Binding-site contacts:
Ligand atom C12 contacts residue PRO89 of chain 2.A at 3.6 Å (hydrophobic).
Ligand atom S1 contacts residue SER241 of chain 2.A at 3.6 Å.
Ligand atom O3 contacts residue GLY236 of chain 2.A at 3.0 Å (h-bond).
Ligand atom C15 contacts residue ASP121 of chain 2.A at 3.3 Å.
Ligand atom N2 contacts residue ASP204 of chain 2.A at 2.6 Å (salt-bridge).
Ligand atom N7 contacts residue PRO89 of chain 2.A at 3.6 Å.
Ligand atom O1 contacts residue LYS240 of chain 2.A at 3.4 Å.
Ligand atom C3 contacts residue LYS240 of chain 2.A at 3.5 Å.
Ligand atom C2 contacts residue ARG274 of chain 2.A at 3.5 Å.
Ligand atom C16 contacts residue MET165 of chain 2.A at 3.6 Å (hydrophobic).
Ligand atom N5 contacts residue PHE209 of chain 2.A at 3.6 Å.
Ligand atom C13 contacts residue PRO89 of chain 2.A at 3.6 Å (hydrophobic).
Ligand atom C15 contacts residue ARG274 of chain 2.A at 3.2 Å.
Ligand atom C16 contacts residue ASP204 of chain 2.A at 3.7 Å.
Ligand atom N8 contacts residue ARG274 of chain 2.A at 3.4 Å (salt-bridge).
Ligand atom N4 contacts residue LYS240 of chain 2.A at 2.9 Å (salt-bridge).
Ligand atom C13 contacts residue GLY208 of chain 2.A at 3.6 Å.
Ligand atom C11 contacts residue PRO89 of chain 2.A at 3.6 Å (hydrophobic).
Ligand atom N2 contacts residue MET165 of chain 2.A at 3.5 Å (h-bond).
Ligand atom N1 contacts residue ASN140 of chain 2.A at 3.0 Å (h-bond).
Ligand atom N4 contacts residue PHE209 of chain 2.A at 3.6 Å.
Ligand atom N8 contacts residue ASP121 of chain 2.A at 3.0 Å (salt-bridge).
Ligand atom C4 contacts residue ARG274 of chain 2.A at 3.6 Å.
Ligand atom C1 contacts residue ASP204 of chain 2.A at 3.1 Å.
Ligand atom C5 contacts residue SO41 of chain 2.D at 3.3 Å.
Ligand atom N1 contacts residue LEU234 of chain 2.A at 3.7 Å.
Ligand atom N1 contacts residue ASP204 of chain 2.A at 2.7 Å (salt-bridge).
Ligand atom O2 contacts residue SER241 of chain 2.A at 3.4 Å (h-bond).
Ligand atom C14 contacts residue PRO89 of chain 2.A at 3.5 Å (hydrophobic).
Ligand atom N5 contacts residue THR87 of chain 2.A at 3.5 Å (h-bond).
Ligand atom C16 contacts residue LYS240 of chain 2.A at 3.4 Å.
Ligand atom O1 contacts residue SER241 of chain 2.A at 2.6 Å (h-bond).
Ligand atom N3 contacts residue ARG274 of chain 2.A at 3.7 Å.
Ligand atom O3 contacts residue LYS240 of chain 2.A at 2.6 Å (salt-bridge).
Ligand atom C7 contacts residue SO41 of chain 2.D at 3.4 Å.
Ligand atom C3 contacts residue ARG274 of chain 2.A at 3.7 Å.
Ligand atom C10 contacts residue PRO89 of chain 2.A at 3.6 Å (hydrophobic).
Ligand atom N4 contacts residue ARG274 of chain 2.A at 3.5 Å (salt-bridge).
Ligand atom C6 contacts residue PRO89 of chain 2.A at 3.4 Å (hydrophobic).
Ligand atom N3 contacts residue ASN140 of chain 2.A at 3.2 Å (h-bond).

A protein and the small-molecule ligand that binds it are described below.
Small molecule (SMILES): Nc1nc2c(c(=O)[nH]1)N=C(CNc1ccc(S(=O)(=O)Nc3nccs3)cc1)CN2

Sequence of chain 2.A:
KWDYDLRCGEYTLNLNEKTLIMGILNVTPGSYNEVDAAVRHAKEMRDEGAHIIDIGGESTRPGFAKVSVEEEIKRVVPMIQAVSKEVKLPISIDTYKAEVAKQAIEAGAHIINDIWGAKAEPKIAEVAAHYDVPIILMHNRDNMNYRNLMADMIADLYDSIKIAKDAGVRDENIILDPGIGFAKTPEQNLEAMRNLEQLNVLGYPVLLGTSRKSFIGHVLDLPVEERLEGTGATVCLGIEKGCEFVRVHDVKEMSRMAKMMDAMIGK